Binding-site contacts:
Ligand atom C2 contacts residue GLN143 of chain 1.A at 3.9 Å.
Ligand atom N15 contacts residue ASN283 of chain 1.A at 4.0 Å.
Ligand atom C8 contacts residue TYR146 of chain 1.A at 4.4 Å (hydrophobic).
Ligand atom C4 contacts residue PHE22 of chain 1.A at 4.4 Å (hydrophobic).
Ligand atom C5 contacts residue GLN143 of chain 1.A at 3.3 Å.
Ligand atom C12 contacts residue TRP183 of chain 1.A at 3.4 Å (hydrophobic).
Ligand atom N15 contacts residue PHE22 of chain 1.A at 3.4 Å.
Ligand atom C13 contacts residue TRP179 of chain 1.A at 3.6 Å (hydrophobic).
Ligand atom C8 contacts residue TYR147 of chain 1.A at 4.3 Å (hydrophobic).
Ligand atom C6 contacts residue PHE19 of chain 1.A at 4.3 Å (hydrophobic).
Ligand atom C2 contacts residue PHE19 of chain 1.A at 4.3 Å (hydrophobic).
Ligand atom N15 contacts residue GLU28 of chain 1.A at 4.0 Å.
Ligand atom C6 contacts residue GLN143 of chain 1.A at 3.5 Å.
Ligand atom C12 contacts residue GLU246 of chain 1.A at 3.3 Å.
Ligand atom C2 contacts residue TYR147 of chain 1.A at 3.9 Å (hydrophobic).
Ligand atom C4 contacts residue GLU28 of chain 1.A at 4.2 Å.
Ligand atom C11 contacts residue TYR147 of chain 1.A at 4.2 Å (hydrophobic).
Ligand atom N7 contacts residue TYR147 of chain 1.A at 3.4 Å (h-bond).
Ligand atom C10 contacts residue PHE22 of chain 1.A at 4.2 Å (hydrophobic).
Ligand atom C5 contacts residue PHE22 of chain 1.A at 4.1 Å (hydrophobic).
Ligand atom C4 contacts residue GLN143 of chain 1.A at 3.9 Å.
Ligand atom C11 contacts residue GLU246 of chain 1.A at 3.9 Å.
Ligand atom C1 contacts residue PHE19 of chain 1.A at 3.7 Å (hydrophobic).
Ligand atom C14 contacts residue TRP179 of chain 1.A at 3.6 Å (hydrophobic).
Ligand atom C9 contacts residue PHE243 of chain 1.A at 4.3 Å (hydrophobic).
Ligand atom C13 contacts residue GLU246 of chain 1.A at 4.3 Å.
Ligand atom C14 contacts residue TRP183 of chain 1.A at 4.4 Å (hydrophobic).
Ligand atom C10 contacts residue GLN143 of chain 1.A at 4.1 Å.
Ligand atom C3 contacts residue TYR147 of chain 1.A at 4.2 Å (hydrophobic).
Ligand atom C10 contacts residue PHE243 of chain 1.A at 4.4 Å (hydrophobic).
Ligand atom C5 contacts residue PHE19 of chain 1.A at 4.3 Å (hydrophobic).
Ligand atom N15 contacts residue VAL173 of chain 1.A at 4.3 Å.
Ligand atom N7 contacts residue TYR146 of chain 1.A at 4.3 Å.
Ligand atom N15 contacts residue GLN143 of chain 1.A at 3.8 Å.
Ligand atom C14 contacts residue VAL173 of chain 1.A at 4.2 Å (hydrophobic).
Ligand atom C1 contacts residue GLN143 of chain 1.A at 4.1 Å.
Ligand atom C13 contacts residue TRP183 of chain 1.A at 3.2 Å (hydrophobic).
Ligand atom N7 contacts residue TYR15 of chain 1.A at 4.4 Å.
Ligand atom C5 contacts residue GLU28 of chain 1.A at 3.0 Å.
Ligand atom C6 contacts residue GLU28 of chain 1.A at 3.5 Å.

Sequence of chain 1.A:
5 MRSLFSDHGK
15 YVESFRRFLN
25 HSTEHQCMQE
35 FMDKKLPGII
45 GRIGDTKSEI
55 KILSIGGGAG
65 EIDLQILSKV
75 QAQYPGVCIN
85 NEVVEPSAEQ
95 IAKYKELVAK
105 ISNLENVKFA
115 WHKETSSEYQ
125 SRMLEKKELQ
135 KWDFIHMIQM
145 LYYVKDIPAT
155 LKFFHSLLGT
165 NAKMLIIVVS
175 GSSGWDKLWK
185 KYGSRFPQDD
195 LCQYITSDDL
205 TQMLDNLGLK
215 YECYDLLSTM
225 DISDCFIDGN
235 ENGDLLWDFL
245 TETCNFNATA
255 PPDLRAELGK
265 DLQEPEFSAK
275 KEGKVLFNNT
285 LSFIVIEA

The small molecule below binds the protein below.
Small molecule (SMILES): Nc1c2c(nc3ccccc13)CCCC2